Binding-site contacts:
Ligand atom C2 contacts residue ASN1071 of chain 1.G at 2.5 Å.
Ligand atom C3 contacts residue ASN1071 of chain 1.G at 3.7 Å.
Ligand atom C5 contacts residue ASN1071 of chain 1.G at 3.2 Å.
Ligand atom C6 contacts residue ASN1071 of chain 1.G at 3.1 Å.
Ligand atom O6 contacts residue ASN1071 of chain 1.G at 3.1 Å (h-bond).
Ligand atom O7 contacts residue ASN1071 of chain 1.G at 3.7 Å.
Ligand atom C8 contacts residue GLN892 of chain 1.D at 4.5 Å.
Ligand atom C7 contacts residue ASN1071 of chain 1.G at 3.8 Å.
Ligand atom C1 contacts residue ASN1071 of chain 1.G at 1.4 Å.
Ligand atom N2 contacts residue ASN1071 of chain 1.G at 3.3 Å (h-bond).
Ligand atom O5 contacts residue ASN1071 of chain 1.G at 2.5 Å (h-bond).
Ligand atom C4 contacts residue ASN1071 of chain 1.G at 3.8 Å.

Sequence of chain 1.G:
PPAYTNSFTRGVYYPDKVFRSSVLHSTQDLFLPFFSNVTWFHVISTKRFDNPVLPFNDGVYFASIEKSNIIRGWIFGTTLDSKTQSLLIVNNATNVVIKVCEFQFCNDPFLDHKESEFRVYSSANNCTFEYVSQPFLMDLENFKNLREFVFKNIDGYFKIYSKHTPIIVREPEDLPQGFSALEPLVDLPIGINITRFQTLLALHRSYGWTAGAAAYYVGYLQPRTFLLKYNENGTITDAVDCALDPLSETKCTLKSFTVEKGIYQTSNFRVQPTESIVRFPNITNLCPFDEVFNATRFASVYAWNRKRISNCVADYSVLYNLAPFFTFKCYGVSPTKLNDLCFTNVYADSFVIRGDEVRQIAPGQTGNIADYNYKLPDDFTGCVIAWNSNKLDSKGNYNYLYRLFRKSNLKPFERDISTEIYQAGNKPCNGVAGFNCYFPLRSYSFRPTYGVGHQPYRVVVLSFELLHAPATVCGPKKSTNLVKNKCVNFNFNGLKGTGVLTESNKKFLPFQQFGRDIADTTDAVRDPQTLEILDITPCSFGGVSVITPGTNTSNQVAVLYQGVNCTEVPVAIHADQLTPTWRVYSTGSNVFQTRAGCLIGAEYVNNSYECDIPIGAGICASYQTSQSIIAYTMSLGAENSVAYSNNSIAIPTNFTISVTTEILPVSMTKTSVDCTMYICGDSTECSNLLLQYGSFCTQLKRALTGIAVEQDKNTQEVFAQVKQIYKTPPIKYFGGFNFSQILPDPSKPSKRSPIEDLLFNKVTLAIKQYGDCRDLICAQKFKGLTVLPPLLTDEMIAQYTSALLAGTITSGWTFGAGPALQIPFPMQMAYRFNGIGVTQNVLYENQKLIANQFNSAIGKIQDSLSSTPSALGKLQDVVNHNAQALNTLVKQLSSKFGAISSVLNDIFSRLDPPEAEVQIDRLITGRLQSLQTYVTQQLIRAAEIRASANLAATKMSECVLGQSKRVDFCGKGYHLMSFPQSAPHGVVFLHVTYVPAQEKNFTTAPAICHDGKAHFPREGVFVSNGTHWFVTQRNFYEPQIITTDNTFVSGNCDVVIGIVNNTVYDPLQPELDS

This small molecule binds to this protein.
Small molecule (SMILES): CC(=O)N[C@@H]1[C@@H](O)[C@H](O)[C@@H](CO)O[C@H]1O

Sequence of chain 1.D:
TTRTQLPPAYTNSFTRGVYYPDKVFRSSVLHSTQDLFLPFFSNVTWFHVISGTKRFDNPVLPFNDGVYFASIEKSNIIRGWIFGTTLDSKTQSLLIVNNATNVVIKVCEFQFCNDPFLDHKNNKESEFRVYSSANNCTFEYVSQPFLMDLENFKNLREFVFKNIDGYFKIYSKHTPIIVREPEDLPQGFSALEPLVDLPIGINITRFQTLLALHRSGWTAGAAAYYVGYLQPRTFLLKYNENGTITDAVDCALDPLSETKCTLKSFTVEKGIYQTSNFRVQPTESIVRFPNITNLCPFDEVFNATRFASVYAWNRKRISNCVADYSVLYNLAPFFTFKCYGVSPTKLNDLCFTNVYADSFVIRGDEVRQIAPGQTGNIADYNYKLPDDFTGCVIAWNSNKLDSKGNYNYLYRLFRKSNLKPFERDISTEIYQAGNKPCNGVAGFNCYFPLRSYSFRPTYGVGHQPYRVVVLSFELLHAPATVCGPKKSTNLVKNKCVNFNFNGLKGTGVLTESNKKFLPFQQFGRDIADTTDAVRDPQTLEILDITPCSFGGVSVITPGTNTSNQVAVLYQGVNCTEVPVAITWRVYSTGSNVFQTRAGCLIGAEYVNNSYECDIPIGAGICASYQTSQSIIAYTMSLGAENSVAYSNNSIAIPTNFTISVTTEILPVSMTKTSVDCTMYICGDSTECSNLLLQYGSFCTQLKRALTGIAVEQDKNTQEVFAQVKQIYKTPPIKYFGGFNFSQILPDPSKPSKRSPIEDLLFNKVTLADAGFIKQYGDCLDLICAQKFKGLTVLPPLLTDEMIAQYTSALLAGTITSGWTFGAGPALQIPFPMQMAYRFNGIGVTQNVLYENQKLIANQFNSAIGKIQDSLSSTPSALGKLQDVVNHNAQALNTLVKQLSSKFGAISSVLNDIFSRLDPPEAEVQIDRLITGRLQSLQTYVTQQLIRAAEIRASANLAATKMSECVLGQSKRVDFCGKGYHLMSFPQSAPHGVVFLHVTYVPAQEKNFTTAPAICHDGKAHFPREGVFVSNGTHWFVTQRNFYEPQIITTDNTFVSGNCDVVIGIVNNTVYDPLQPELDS